This small molecule binds to this protein.
Small molecule (SMILES): COc1ccc(C[C@H](NC(=O)[C@@H](C)NC(=O)CN2CCOCC2)C(=O)N[C@@H](Cc2ccccc2)[C@@H](O)[C@H](C)CO)cc1

Sequence of chain 1.Y:
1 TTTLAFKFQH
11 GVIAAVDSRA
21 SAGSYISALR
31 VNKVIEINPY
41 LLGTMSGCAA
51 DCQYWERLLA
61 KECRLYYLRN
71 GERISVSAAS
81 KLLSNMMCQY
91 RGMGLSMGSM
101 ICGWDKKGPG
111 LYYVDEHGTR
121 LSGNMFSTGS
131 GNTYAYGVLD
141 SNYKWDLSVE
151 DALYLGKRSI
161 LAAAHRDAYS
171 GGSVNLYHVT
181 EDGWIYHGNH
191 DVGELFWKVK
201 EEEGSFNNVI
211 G

Binding-site contacts:
Ligand atom C12 contacts residue MES1 of chain 1.QA at 3.7 Å.
Ligand atom C11 contacts residue TYR169 of chain 1.Y at 3.2 Å (hydrophobic).
Ligand atom C12 contacts residue THR1 of chain 1.Y at 2.5 Å.
Ligand atom C8 contacts residue LYS33 of chain 1.Y at 3.7 Å.
Ligand atom C10 contacts residue TYR169 of chain 1.Y at 3.6 Å (hydrophobic).
Ligand atom O21 contacts residue GLY47 of chain 1.Y at 3.3 Å (h-bond).
Ligand atom C30 contacts residue ASP126 of chain 1.Z at 3.6 Å.
Ligand atom C11 contacts residue LYS33 of chain 1.Y at 3.4 Å.
Ligand atom C7 contacts residue GLY47 of chain 1.Y at 3.7 Å.
Ligand atom C7 contacts residue THR1 of chain 1.Y at 2.7 Å.
Ligand atom C6 contacts residue LYS33 of chain 1.Y at 3.6 Å.
Ligand atom O13 contacts residue THR1 of chain 1.Y at 3.0 Å (h-bond).
Ligand atom C9 contacts residue THR1 of chain 1.Y at 1.4 Å.
Ligand atom O37 contacts residue ALA20 of chain 1.Y at 3.7 Å.
Ligand atom O34 contacts residue GLN132 of chain 1.Z at 3.6 Å.
Ligand atom N22 contacts residue THR1 of chain 1.Y at 3.6 Å.
Ligand atom C27 contacts residue SER21 of chain 1.Y at 3.3 Å.
Ligand atom C35 contacts residue VAL31 of chain 1.Y at 3.5 Å (hydrophobic).
Ligand atom O13 contacts residue MES1 of chain 1.QA at 2.5 Å (h-bond).
Ligand atom C4 contacts residue VAL31 of chain 1.Y at 3.7 Å (hydrophobic).
Ligand atom O37 contacts residue SER27 of chain 1.Y at 3.0 Å (h-bond).
Ligand atom C26 contacts residue SER21 of chain 1.Y at 3.7 Å.
Ligand atom C23 contacts residue GLY47 of chain 1.Y at 3.7 Å.
Ligand atom N25 contacts residue SER21 of chain 1.Y at 3.0 Å (h-bond).
Ligand atom C30 contacts residue SER130 of chain 1.Z at 3.4 Å.
Ligand atom C8 contacts residue THR1 of chain 1.Y at 2.4 Å.
Ligand atom N22 contacts residue GLY47 of chain 1.Y at 3.1 Å (h-bond).
Ligand atom C3 contacts residue ALA49 of chain 1.Y at 3.5 Å (hydrophobic).
Ligand atom C42 contacts residue GLY47 of chain 1.Y at 3.4 Å.
Ligand atom O39 contacts residue ALA49 of chain 1.Y at 3.3 Å (h-bond).
Ligand atom C42 contacts residue CYS48 of chain 1.Y at 3.7 Å (hydrophobic).
Ligand atom O49 contacts residue ALA20 of chain 1.Y at 3.2 Å.
Ligand atom C10 contacts residue THR1 of chain 1.Y at 1.5 Å.
Ligand atom C24 contacts residue GLY47 of chain 1.Y at 3.5 Å.
Ligand atom O21 contacts residue MES1 of chain 1.QA at 2.8 Å (h-bond).
Ligand atom C11 contacts residue ARG19 of chain 1.Y at 3.1 Å.
Ligand atom C11 contacts residue THR1 of chain 1.Y at 2.4 Å.
Ligand atom C4 contacts residue ALA49 of chain 1.Y at 3.5 Å (hydrophobic).
Ligand atom O49 contacts residue SER21 of chain 1.Y at 3.2 Å (h-bond).
Ligand atom O21 contacts residue THR1 of chain 1.Y at 2.2 Å (h-bond).

Sequence of chain 1.Z:
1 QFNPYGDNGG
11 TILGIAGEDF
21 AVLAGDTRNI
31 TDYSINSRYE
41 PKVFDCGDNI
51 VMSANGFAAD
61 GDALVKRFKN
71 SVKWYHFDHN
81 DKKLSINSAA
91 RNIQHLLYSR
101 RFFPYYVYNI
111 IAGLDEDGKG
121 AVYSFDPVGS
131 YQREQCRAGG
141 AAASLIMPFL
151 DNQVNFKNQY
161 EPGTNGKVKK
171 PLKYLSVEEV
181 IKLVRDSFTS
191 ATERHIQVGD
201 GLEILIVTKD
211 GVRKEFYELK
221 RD